Sequence of chain 1.A:
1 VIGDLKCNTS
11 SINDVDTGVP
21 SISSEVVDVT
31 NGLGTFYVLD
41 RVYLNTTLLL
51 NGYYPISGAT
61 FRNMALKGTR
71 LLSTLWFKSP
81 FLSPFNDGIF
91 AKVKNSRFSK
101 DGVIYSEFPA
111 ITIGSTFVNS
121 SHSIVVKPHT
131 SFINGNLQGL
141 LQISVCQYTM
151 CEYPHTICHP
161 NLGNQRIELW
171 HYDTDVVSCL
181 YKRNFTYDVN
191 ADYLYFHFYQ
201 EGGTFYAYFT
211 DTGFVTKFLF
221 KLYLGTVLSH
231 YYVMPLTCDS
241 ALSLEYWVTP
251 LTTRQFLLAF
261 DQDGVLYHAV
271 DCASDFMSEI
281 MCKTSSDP

A small-molecule ligand and the protein it binds are described below.
Small molecule (SMILES): CC(=O)N[C@@H]1[C@@H](O)[C@H](O)[C@@H](CO)O[C@H]1O

Binding-site contacts:
Ligand atom C7 contacts residue GLN262 of chain 1.A at 4.1 Å.
Ligand atom C4 contacts residue ASN45 of chain 1.A at 4.2 Å.
Ligand atom O7 contacts residue GLN262 of chain 1.A at 3.8 Å.
Ligand atom C8 contacts residue GLN262 of chain 1.A at 3.3 Å.
Ligand atom O5 contacts residue ASN45 of chain 1.A at 2.4 Å (h-bond).
Ligand atom C1 contacts residue ASN45 of chain 1.A at 1.4 Å.
Ligand atom C8 contacts residue ASN45 of chain 1.A at 4.3 Å.
Ligand atom C2 contacts residue ASN45 of chain 1.A at 2.4 Å.
Ligand atom C5 contacts residue ASN45 of chain 1.A at 3.7 Å.
Ligand atom C7 contacts residue ASN45 of chain 1.A at 3.1 Å.
Ligand atom C3 contacts residue ASN45 of chain 1.A at 3.8 Å.
Ligand atom O7 contacts residue ASN45 of chain 1.A at 2.9 Å (h-bond).
Ligand atom N2 contacts residue ASN45 of chain 1.A at 2.9 Å (h-bond).